The protein below binds the small molecule below.
Small molecule (SMILES): O=C1c2cc(-c3ccc(O)cc3)cc(Cc3ccccc3)c2C[C@]1(CO)Cc1ccc(O)cc1

Binding-site contacts:
Ligand atom C07 contacts residue ILE114 of chain 1.E at 3.5 Å (hydrophobic).
Ligand atom C09 contacts residue HIS178 of chain 1.E at 3.4 Å.
Ligand atom C28 contacts residue MET28 of chain 1.E at 3.5 Å (hydrophobic).
Ligand atom C08 contacts residue HIS178 of chain 1.E at 3.3 Å.
Ligand atom C12 contacts residue TRP117 of chain 1.E at 3.6 Å (hydrophobic).
Ligand atom O02 contacts residue HIS178 of chain 1.E at 3.6 Å.
Ligand atom C03 contacts residue TYR193 of chain 1.E at 3.4 Å (hydrophobic).
Ligand atom C30 contacts residue TRP182 of chain 1.E at 3.4 Å (hydrophobic).
Ligand atom O04 contacts residue TRP138 of chain 1.E at 3.6 Å.
Ligand atom C26 contacts residue MET28 of chain 1.E at 3.6 Å (hydrophobic).
Ligand atom O03 contacts residue TRP95 of chain 1.E at 3.0 Å (h-bond).
Ligand atom C25 contacts residue MET28 of chain 1.E at 3.5 Å (hydrophobic).
Ligand atom O02 contacts residue GLY118 of chain 1.E at 3.5 Å.
Ligand atom C07 contacts residue HIS178 of chain 1.E at 3.2 Å.
Ligand atom C07 contacts residue GLY118 of chain 1.E at 3.5 Å.
Ligand atom O03 contacts residue HIS25 of chain 1.E at 3.0 Å (h-bond).
Ligand atom C17 contacts residue TYR141 of chain 1.E at 3.5 Å (hydrophobic).
Ligand atom C29 contacts residue TRP95 of chain 1.E at 3.4 Å (hydrophobic).
Ligand atom O04 contacts residue ILE147 of chain 1.E at 3.6 Å.
Ligand atom C06 contacts residue HIS178 of chain 1.E at 3.5 Å.
Ligand atom C08 contacts residue GLY118 of chain 1.E at 3.5 Å.
Ligand atom C19 contacts residue MET45 of chain 1.E at 3.6 Å (hydrophobic).
Ligand atom O01 contacts residue HIS178 of chain 1.E at 3.1 Å.
Ligand atom C29 contacts residue HIS25 of chain 1.E at 3.4 Å.
Ligand atom O03 contacts residue TYR91 of chain 1.E at 2.4 Å (h-bond).
Ligand atom C10 contacts residue HIS178 of chain 1.E at 3.5 Å.
Ligand atom C28 contacts residue TYR91 of chain 1.E at 3.1 Å (hydrophobic).
Ligand atom C20 contacts residue LYS48 of chain 1.E at 3.6 Å.
Ligand atom C19 contacts residue ALA49 of chain 1.E at 3.5 Å (hydrophobic).
Ligand atom O01 contacts residue TYR193 of chain 1.E at 3.5 Å (h-bond).
Ligand atom C29 contacts residue MET28 of chain 1.E at 3.6 Å (hydrophobic).
Ligand atom C29 contacts residue TRP182 of chain 1.E at 3.5 Å (hydrophobic).
Ligand atom C13 contacts residue TYR141 of chain 1.E at 3.5 Å (hydrophobic).
Ligand atom C09 contacts residue PHE122 of chain 1.E at 3.4 Å (hydrophobic).
Ligand atom C27 contacts residue TYR91 of chain 1.E at 3.1 Å (hydrophobic).
Ligand atom C28 contacts residue TRP95 of chain 1.E at 3.4 Å (hydrophobic).
Ligand atom C04 contacts residue LEU121 of chain 1.E at 3.6 Å (hydrophobic).
Ligand atom O04 contacts residue TYR193 of chain 1.E at 2.7 Å (h-bond).
Ligand atom C21 contacts residue LEU32 of chain 1.E at 3.6 Å (hydrophobic).
Ligand atom O03 contacts residue MET28 of chain 1.E at 3.6 Å.

Sequence of chain 1.E:
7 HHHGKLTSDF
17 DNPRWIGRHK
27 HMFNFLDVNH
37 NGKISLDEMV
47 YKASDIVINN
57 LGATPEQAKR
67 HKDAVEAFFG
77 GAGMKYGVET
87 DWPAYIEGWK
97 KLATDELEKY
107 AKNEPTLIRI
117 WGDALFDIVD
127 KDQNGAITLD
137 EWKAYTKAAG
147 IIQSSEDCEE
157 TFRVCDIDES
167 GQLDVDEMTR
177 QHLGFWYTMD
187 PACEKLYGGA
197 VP